Sequence of chain 1.B:
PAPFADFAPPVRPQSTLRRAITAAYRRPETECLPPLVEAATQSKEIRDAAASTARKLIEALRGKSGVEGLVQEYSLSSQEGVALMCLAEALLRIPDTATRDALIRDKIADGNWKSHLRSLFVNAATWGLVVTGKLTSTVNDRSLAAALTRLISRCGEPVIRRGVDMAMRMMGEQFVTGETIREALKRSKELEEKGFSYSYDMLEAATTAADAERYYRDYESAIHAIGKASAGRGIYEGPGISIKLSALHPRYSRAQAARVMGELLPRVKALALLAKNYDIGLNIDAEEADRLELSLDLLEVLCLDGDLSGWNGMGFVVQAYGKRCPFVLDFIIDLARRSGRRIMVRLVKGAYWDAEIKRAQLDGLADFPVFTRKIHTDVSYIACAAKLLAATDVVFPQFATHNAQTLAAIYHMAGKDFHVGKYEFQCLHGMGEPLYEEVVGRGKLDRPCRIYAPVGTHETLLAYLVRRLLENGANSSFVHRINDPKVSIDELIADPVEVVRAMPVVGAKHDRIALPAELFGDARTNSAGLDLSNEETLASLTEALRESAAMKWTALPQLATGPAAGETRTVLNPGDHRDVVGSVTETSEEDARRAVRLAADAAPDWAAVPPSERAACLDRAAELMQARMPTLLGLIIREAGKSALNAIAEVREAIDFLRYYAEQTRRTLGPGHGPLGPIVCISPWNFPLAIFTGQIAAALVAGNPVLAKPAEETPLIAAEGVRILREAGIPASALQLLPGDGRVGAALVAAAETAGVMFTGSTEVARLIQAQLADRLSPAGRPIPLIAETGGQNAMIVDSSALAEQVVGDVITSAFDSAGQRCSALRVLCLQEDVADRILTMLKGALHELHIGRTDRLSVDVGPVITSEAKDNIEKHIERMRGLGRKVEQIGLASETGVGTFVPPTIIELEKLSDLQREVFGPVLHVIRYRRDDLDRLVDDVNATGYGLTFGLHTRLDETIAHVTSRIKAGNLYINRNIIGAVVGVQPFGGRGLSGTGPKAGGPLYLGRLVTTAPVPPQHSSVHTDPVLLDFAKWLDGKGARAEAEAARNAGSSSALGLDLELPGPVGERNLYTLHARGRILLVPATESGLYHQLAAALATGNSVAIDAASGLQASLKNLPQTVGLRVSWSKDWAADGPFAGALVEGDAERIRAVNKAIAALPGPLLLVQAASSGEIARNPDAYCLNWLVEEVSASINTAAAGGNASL

The small molecule below binds the protein below.
Small molecule (SMILES): O=C(O)[C@@H]1CCCN1

Binding-site contacts:
Ligand atom CB contacts residue CYS846 of chain 1.B at 3.5 Å (hydrophobic).
Ligand atom N contacts residue ALA1005 of chain 1.B at 4.2 Å.
Ligand atom C contacts residue GLY1004 of chain 1.B at 3.4 Å.
Ligand atom O contacts residue ILE1003 of chain 1.B at 4.1 Å.
Ligand atom CG contacts residue CYS846 of chain 1.B at 3.8 Å (hydrophobic).
Ligand atom OXT contacts residue ALA1005 of chain 1.B at 4.1 Å.
Ligand atom OXT contacts residue ILE1003 of chain 1.B at 3.8 Å.
Ligand atom CG contacts residue PHE710 of chain 1.B at 4.2 Å (hydrophobic).
Ligand atom C contacts residue ARG845 of chain 1.B at 4.0 Å.
Ligand atom CG contacts residue ILE714 of chain 1.B at 3.8 Å (hydrophobic).
Ligand atom O contacts residue ALA1005 of chain 1.B at 2.9 Å (h-bond).
Ligand atom CD contacts residue PHE1012 of chain 1.B at 3.7 Å (hydrophobic).
Ligand atom OXT contacts residue PHE710 of chain 1.B at 4.3 Å.
Ligand atom CA contacts residue PHE710 of chain 1.B at 3.8 Å (hydrophobic).
Ligand atom OXT contacts residue SER847 of chain 1.B at 2.7 Å (h-bond).
Ligand atom O contacts residue SER847 of chain 1.B at 3.7 Å.
Ligand atom CA contacts residue GLU676 of chain 1.B at 4.3 Å.
Ligand atom CB contacts residue PHE710 of chain 1.B at 3.7 Å (hydrophobic).
Ligand atom O contacts residue PHE1012 of chain 1.B at 3.6 Å.
Ligand atom CG contacts residue GLU676 of chain 1.B at 4.3 Å.
Ligand atom O contacts residue GLY1004 of chain 1.B at 3.3 Å (h-bond).
Ligand atom C contacts residue SER847 of chain 1.B at 3.3 Å.
Ligand atom CA contacts residue SER847 of chain 1.B at 4.3 Å.
Ligand atom CA contacts residue ARG845 of chain 1.B at 4.3 Å.
Ligand atom C contacts residue PHE1012 of chain 1.B at 4.4 Å (hydrophobic).
Ligand atom CD contacts residue GLU676 of chain 1.B at 3.3 Å.
Ligand atom CB contacts residue SER847 of chain 1.B at 4.1 Å.
Ligand atom C contacts residue ALA1005 of chain 1.B at 3.6 Å (hydrophobic).
Ligand atom N contacts residue GLU676 of chain 1.B at 3.2 Å (salt-bridge).
Ligand atom CB contacts residue PHE1012 of chain 1.B at 4.1 Å (hydrophobic).
Ligand atom C contacts residue ILE1003 of chain 1.B at 4.4 Å (hydrophobic).
Ligand atom OXT contacts residue GLY1004 of chain 1.B at 2.9 Å (h-bond).
Ligand atom OXT contacts residue ARG845 of chain 1.B at 3.1 Å (salt-bridge).
Ligand atom CG contacts residue PHE1012 of chain 1.B at 3.9 Å (hydrophobic).